Sequence of chain 1.A:
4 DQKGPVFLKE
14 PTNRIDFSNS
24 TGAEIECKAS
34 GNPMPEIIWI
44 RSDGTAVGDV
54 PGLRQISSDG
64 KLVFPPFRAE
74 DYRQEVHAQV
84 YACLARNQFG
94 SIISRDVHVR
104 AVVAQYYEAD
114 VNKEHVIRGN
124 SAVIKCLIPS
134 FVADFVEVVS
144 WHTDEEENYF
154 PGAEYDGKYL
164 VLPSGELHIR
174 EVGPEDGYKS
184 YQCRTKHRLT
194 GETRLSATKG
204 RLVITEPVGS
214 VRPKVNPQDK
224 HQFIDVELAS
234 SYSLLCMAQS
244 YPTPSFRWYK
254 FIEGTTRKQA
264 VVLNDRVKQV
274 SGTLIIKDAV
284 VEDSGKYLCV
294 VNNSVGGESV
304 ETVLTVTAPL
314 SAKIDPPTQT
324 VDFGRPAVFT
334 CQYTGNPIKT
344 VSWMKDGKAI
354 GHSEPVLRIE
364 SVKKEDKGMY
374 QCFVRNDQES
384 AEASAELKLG

The small molecule below binds the protein below.
Small molecule (SMILES): CC(=O)N[C@H]1[C@H](O[C@H]2[C@H](O)[C@@H](NC(C)=O)CO[C@@H]2CO)O[C@H](CO)[C@@H](O[C@@H]2O[C@H](CO)[C@@H](O)[C@H](O[C@H]3O[C@H](CO)[C@@H](O)[C@H](O)[C@@H]3O)[C@@H]2O)[C@@H]1O

Binding-site contacts:
Ligand atom C5 contacts residue VAL106 of chain 1.A at 4.3 Å (hydrophobic).
Ligand atom O7 contacts residue SER23 of chain 1.A at 3.8 Å.
Ligand atom C7 contacts residue PHE70 of chain 1.A at 3.5 Å (hydrophobic).
Ligand atom O7 contacts residue ASN22 of chain 1.A at 4.1 Å.
Ligand atom C1 contacts residue PHE70 of chain 1.A at 3.9 Å (hydrophobic).
Ligand atom C2 contacts residue ASN22 of chain 1.A at 2.5 Å.
Ligand atom N2 contacts residue PHE70 of chain 1.A at 3.6 Å.
Ligand atom N2 contacts residue ASN22 of chain 1.A at 2.9 Å (h-bond).
Ligand atom C1 contacts residue ASN22 of chain 1.A at 1.4 Å.
Ligand atom O6 contacts residue ALA107 of chain 1.A at 4.4 Å.
Ligand atom C7 contacts residue ALA107 of chain 1.A at 4.3 Å (hydrophobic).
Ligand atom C6 contacts residue ALA107 of chain 1.A at 3.1 Å (hydrophobic).
Ligand atom O5 contacts residue ALA72 of chain 1.A at 4.1 Å.
Ligand atom C5 contacts residue ASN22 of chain 1.A at 3.6 Å.
Ligand atom C5 contacts residue ALA107 of chain 1.A at 3.7 Å (hydrophobic).
Ligand atom O6 contacts residue VAL106 of chain 1.A at 4.2 Å.
Ligand atom C3 contacts residue ASN22 of chain 1.A at 3.8 Å.
Ligand atom C2 contacts residue PHE70 of chain 1.A at 3.8 Å (hydrophobic).
Ligand atom O6 contacts residue ALA72 of chain 1.A at 3.3 Å.
Ligand atom C8 contacts residue PHE70 of chain 1.A at 3.4 Å (hydrophobic).
Ligand atom O7 contacts residue PHE70 of chain 1.A at 4.0 Å.
Ligand atom N2 contacts residue SER23 of chain 1.A at 3.0 Å (h-bond).
Ligand atom C7 contacts residue SER23 of chain 1.A at 4.0 Å.
Ligand atom C6 contacts residue ALA72 of chain 1.A at 4.1 Å (hydrophobic).
Ligand atom O5 contacts residue VAL106 of chain 1.A at 3.8 Å.
Ligand atom C8 contacts residue ASN22 of chain 1.A at 4.3 Å.
Ligand atom C2 contacts residue SER23 of chain 1.A at 3.6 Å.
Ligand atom C1 contacts residue SER23 of chain 1.A at 3.5 Å.
Ligand atom C3 contacts residue SER23 of chain 1.A at 4.0 Å.
Ligand atom O5 contacts residue ALA107 of chain 1.A at 4.4 Å.
Ligand atom C7 contacts residue ASN22 of chain 1.A at 3.8 Å.
Ligand atom C8 contacts residue ALA107 of chain 1.A at 3.9 Å (hydrophobic).
Ligand atom C4 contacts residue ASN22 of chain 1.A at 4.3 Å.
Ligand atom C8 contacts residue ARG71 of chain 1.A at 3.8 Å.
Ligand atom O5 contacts residue ASN22 of chain 1.A at 2.4 Å (h-bond).
Ligand atom C6 contacts residue VAL106 of chain 1.A at 3.6 Å (hydrophobic).
Ligand atom C8 contacts residue GLN108 of chain 1.A at 4.3 Å.
Ligand atom O7 contacts residue PRO69 of chain 1.A at 4.2 Å.